The small molecule below binds the protein below.
Small molecule (SMILES): CC(=O)N[C@@H]1[C@@H](O)[C@H](O)[C@@H](CO)O[C@H]1O

Binding-site contacts:
Ligand atom C3 contacts residue ASN300 of chain 1.A at 3.8 Å.
Ligand atom C7 contacts residue ASN300 of chain 1.A at 3.4 Å.
Ligand atom C4 contacts residue ASN300 of chain 1.A at 4.2 Å.
Ligand atom C2 contacts residue ASN300 of chain 1.A at 2.5 Å.
Ligand atom C1 contacts residue ASN300 of chain 1.A at 1.4 Å.
Ligand atom C8 contacts residue GLU299 of chain 1.A at 3.7 Å.
Ligand atom N2 contacts residue ASN300 of chain 1.A at 3.0 Å (h-bond).
Ligand atom O7 contacts residue GLU299 of chain 1.A at 3.5 Å.
Ligand atom O5 contacts residue ASN300 of chain 1.A at 2.4 Å (h-bond).
Ligand atom C7 contacts residue GLU299 of chain 1.A at 3.9 Å.
Ligand atom O7 contacts residue ASN300 of chain 1.A at 3.1 Å (h-bond).
Ligand atom C5 contacts residue ASN300 of chain 1.A at 3.7 Å.

Sequence of chain 1.A:
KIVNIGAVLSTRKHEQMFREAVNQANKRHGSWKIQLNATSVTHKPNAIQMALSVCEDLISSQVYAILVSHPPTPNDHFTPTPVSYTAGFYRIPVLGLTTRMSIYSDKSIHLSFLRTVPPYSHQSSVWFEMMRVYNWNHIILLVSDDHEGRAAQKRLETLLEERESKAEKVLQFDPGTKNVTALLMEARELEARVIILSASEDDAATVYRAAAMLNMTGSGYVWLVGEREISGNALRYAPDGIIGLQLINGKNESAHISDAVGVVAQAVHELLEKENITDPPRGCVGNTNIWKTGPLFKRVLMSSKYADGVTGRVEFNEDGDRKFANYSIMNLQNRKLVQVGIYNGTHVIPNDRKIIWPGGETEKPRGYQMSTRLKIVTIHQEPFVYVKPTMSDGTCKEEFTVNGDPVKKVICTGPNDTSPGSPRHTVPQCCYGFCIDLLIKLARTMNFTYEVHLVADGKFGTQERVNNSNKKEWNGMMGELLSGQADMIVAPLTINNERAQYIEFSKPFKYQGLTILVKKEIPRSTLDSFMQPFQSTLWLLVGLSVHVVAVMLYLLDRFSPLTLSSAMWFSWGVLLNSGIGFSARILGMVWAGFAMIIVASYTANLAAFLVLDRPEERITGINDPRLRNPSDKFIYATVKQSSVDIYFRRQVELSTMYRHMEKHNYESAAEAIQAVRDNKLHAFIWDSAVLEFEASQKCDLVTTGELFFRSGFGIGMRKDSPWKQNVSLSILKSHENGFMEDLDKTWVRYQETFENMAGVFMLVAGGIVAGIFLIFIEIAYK